Binding-site contacts:
Ligand atom C2 contacts residue NAG1 of chain 9.N at 4.1 Å.
Ligand atom O7 contacts residue ASN75 of chain 9.A at 3.2 Å (h-bond).
Ligand atom C7 contacts residue ASN75 of chain 9.A at 2.8 Å.
Ligand atom O5 contacts residue ASN75 of chain 9.A at 2.1 Å (h-bond).
Ligand atom C4 contacts residue NAG1 of chain 9.N at 2.9 Å.
Ligand atom C6 contacts residue NAG1 of chain 9.N at 3.4 Å.
Ligand atom C4 contacts residue ASN75 of chain 9.A at 4.0 Å.
Ligand atom C3 contacts residue NAG1 of chain 9.N at 3.3 Å.
Ligand atom O7 contacts residue MET126 of chain 9.A at 3.1 Å.
Ligand atom N2 contacts residue ASN75 of chain 9.A at 3.0 Å (h-bond).
Ligand atom C1 contacts residue ASN75 of chain 9.A at 1.3 Å.
Ligand atom C8 contacts residue PHE98 of chain 9.A at 3.6 Å (hydrophobic).
Ligand atom C7 contacts residue MET126 of chain 9.A at 3.8 Å (hydrophobic).
Ligand atom C5 contacts residue NAG1 of chain 9.N at 3.7 Å.
Ligand atom C8 contacts residue MET126 of chain 9.A at 3.7 Å (hydrophobic).
Ligand atom O6 contacts residue ASN75 of chain 9.A at 3.8 Å.
Ligand atom C2 contacts residue ASN75 of chain 9.A at 2.6 Å.
Ligand atom O6 contacts residue CYS45 of chain 9.B at 3.4 Å (h-bond).
Ligand atom C8 contacts residue ASN75 of chain 9.A at 3.0 Å.
Ligand atom C6 contacts residue CYS45 of chain 9.B at 4.4 Å (hydrophobic).
Ligand atom O6 contacts residue GLU46 of chain 9.B at 3.8 Å.
Ligand atom O5 contacts residue THR48 of chain 9.B at 4.0 Å.
Ligand atom O6 contacts residue NAG1 of chain 9.N at 4.1 Å.
Ligand atom C3 contacts residue ASN75 of chain 9.A at 3.5 Å.
Ligand atom O3 contacts residue NAG1 of chain 9.N at 2.4 Å (h-bond).
Ligand atom C6 contacts residue ASN75 of chain 9.A at 3.8 Å.
Ligand atom O6 contacts residue THR48 of chain 9.B at 4.0 Å.
Ligand atom C6 contacts residue THR48 of chain 9.B at 4.4 Å.
Ligand atom O4 contacts residue NAG1 of chain 9.N at 1.6 Å.
Ligand atom C5 contacts residue ASN75 of chain 9.A at 3.2 Å.

Sequence of chain 9.B:
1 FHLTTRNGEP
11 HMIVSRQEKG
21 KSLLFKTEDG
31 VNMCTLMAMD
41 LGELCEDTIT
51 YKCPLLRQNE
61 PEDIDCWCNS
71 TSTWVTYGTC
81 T

Sequence of chain 9.A:
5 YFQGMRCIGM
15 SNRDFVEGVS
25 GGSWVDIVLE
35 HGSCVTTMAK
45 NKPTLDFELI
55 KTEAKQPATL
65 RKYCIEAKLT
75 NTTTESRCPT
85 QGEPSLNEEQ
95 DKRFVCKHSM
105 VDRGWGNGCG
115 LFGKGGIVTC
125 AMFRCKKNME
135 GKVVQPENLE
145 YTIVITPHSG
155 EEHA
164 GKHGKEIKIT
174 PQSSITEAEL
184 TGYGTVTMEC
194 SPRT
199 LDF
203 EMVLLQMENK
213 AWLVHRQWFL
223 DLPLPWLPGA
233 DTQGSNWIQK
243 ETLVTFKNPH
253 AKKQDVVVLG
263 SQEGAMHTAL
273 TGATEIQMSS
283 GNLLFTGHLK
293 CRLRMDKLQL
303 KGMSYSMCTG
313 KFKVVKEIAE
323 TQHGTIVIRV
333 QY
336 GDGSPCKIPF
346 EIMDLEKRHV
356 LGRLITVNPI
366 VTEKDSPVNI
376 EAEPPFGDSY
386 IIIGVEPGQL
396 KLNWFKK

This small molecule binds to this protein.
Small molecule (SMILES): CC(=O)N[C@@H]1[C@@H](O)[C@H](O)[C@@H](CO)O[C@H]1O